Binding-site contacts:
Ligand atom C3 contacts residue PRO223 of chain 1.A at 3.8 Å (hydrophobic).
Ligand atom C5 contacts residue PRO223 of chain 1.A at 4.3 Å (hydrophobic).
Ligand atom C6 contacts residue ALA434 of chain 1.A at 3.9 Å (hydrophobic).
Ligand atom C3 contacts residue PRO152 of chain 1.A at 4.0 Å (hydrophobic).
Ligand atom C6 contacts residue PHE222 of chain 1.A at 4.4 Å (hydrophobic).
Ligand atom C6 contacts residue TRP433 of chain 1.A at 3.5 Å (hydrophobic).
Ligand atom C2 contacts residue TRP433 of chain 1.A at 4.0 Å (hydrophobic).
Ligand atom N1 contacts residue TRP151 of chain 1.A at 3.7 Å.
Ligand atom C4 contacts residue TRP36 of chain 1.A at 4.3 Å (hydrophobic).
Ligand atom C2 contacts residue TRP151 of chain 1.A at 3.5 Å (hydrophobic).
Ligand atom C5 contacts residue ALA434 of chain 1.A at 4.2 Å (hydrophobic).
Ligand atom N1 contacts residue PHE222 of chain 1.A at 3.4 Å.
Ligand atom C8 contacts residue PHE222 of chain 1.A at 4.2 Å (hydrophobic).
Ligand atom C9 contacts residue GLY33 of chain 1.A at 3.9 Å.
Ligand atom C6 contacts residue PRO223 of chain 1.A at 4.0 Å (hydrophobic).
Ligand atom C7 contacts residue GLY221 of chain 1.A at 4.1 Å.
Ligand atom C3 contacts residue TRP433 of chain 1.A at 3.9 Å (hydrophobic).
Ligand atom C5 contacts residue VAL37 of chain 1.A at 3.5 Å (hydrophobic).
Ligand atom C5 contacts residue TRP433 of chain 1.A at 3.9 Å (hydrophobic).
Ligand atom C4 contacts residue VAL37 of chain 1.A at 3.8 Å (hydrophobic).
Ligand atom C4 contacts residue GLY33 of chain 1.A at 3.9 Å.
Ligand atom C4 contacts residue PRO223 of chain 1.A at 4.2 Å (hydrophobic).
Ligand atom C7 contacts residue PHE222 of chain 1.A at 3.7 Å (hydrophobic).
Ligand atom N1 contacts residue PRO223 of chain 1.A at 3.5 Å.
Ligand atom C8 contacts residue TRP433 of chain 1.A at 3.5 Å (hydrophobic).
Ligand atom C8 contacts residue PRO223 of chain 1.A at 3.2 Å (hydrophobic).
Ligand atom C7 contacts residue TRP433 of chain 1.A at 3.6 Å (hydrophobic).
Ligand atom C3 contacts residue GLY33 of chain 1.A at 3.4 Å.
Ligand atom C2 contacts residue PRO152 of chain 1.A at 3.8 Å (hydrophobic).
Ligand atom C7 contacts residue PRO223 of chain 1.A at 3.4 Å (hydrophobic).
Ligand atom C4 contacts residue TRP433 of chain 1.A at 3.7 Å (hydrophobic).
Ligand atom C6 contacts residue GLY221 of chain 1.A at 3.6 Å.
Ligand atom N1 contacts residue TRP433 of chain 1.A at 4.0 Å.
Ligand atom C2 contacts residue PHE222 of chain 1.A at 4.2 Å (hydrophobic).
Ligand atom C9 contacts residue TRP433 of chain 1.A at 3.6 Å (hydrophobic).
Ligand atom C4 contacts residue PHE17 of chain 1.A at 4.0 Å (hydrophobic).
Ligand atom C9 contacts residue PRO223 of chain 1.A at 3.7 Å (hydrophobic).
Ligand atom C2 contacts residue PRO223 of chain 1.A at 3.7 Å (hydrophobic).
Ligand atom C5 contacts residue TRP36 of chain 1.A at 4.0 Å (hydrophobic).
Ligand atom C5 contacts residue GLY221 of chain 1.A at 4.2 Å.

Sequence of chain 1.A:
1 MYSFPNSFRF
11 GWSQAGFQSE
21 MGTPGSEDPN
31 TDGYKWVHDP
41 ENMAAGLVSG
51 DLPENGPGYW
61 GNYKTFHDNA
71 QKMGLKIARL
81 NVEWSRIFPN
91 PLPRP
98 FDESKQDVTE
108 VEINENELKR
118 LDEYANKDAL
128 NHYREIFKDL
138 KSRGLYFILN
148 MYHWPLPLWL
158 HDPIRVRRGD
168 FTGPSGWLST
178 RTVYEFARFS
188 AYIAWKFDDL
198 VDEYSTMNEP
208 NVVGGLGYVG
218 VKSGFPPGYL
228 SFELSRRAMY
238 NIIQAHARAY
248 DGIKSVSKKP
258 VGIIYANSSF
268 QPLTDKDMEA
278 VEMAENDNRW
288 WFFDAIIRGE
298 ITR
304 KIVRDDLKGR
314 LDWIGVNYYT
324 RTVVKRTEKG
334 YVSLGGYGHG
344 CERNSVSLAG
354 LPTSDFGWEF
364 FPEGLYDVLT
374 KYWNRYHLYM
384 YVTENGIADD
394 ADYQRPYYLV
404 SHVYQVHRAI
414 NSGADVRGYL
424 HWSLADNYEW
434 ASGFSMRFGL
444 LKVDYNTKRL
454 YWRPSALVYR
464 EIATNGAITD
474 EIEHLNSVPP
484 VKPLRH

The protein below binds the small molecule below.
Small molecule (SMILES): c1ccc2[nH]ccc2c1